Sequence of chain 1.F:
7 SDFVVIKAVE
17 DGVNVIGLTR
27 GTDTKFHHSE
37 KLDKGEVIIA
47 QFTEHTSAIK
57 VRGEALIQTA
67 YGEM

Binding-site contacts:
Ligand atom CZ2 contacts residue THR52 of chain 2.A at 3.9 Å.
Ligand atom CZ2 contacts residue ILE55 of chain 2.A at 3.9 Å (hydrophobic).
Ligand atom CE2 contacts residue ALA46 of chain 2.A at 4.0 Å (hydrophobic).
Ligand atom CB contacts residue THR30 of chain 1.F at 3.4 Å.
Ligand atom CA contacts residue SER53 of chain 1.F at 3.9 Å.
Ligand atom N contacts residue GLY27 of chain 1.F at 3.0 Å (h-bond).
Ligand atom NE1 contacts residue THR49 of chain 2.A at 3.9 Å.
Ligand atom CB contacts residue SER53 of chain 1.F at 3.4 Å.
Ligand atom C contacts residue GLY27 of chain 1.F at 3.4 Å.
Ligand atom CZ3 contacts residue HIS34 of chain 2.A at 4.0 Å.
Ligand atom C contacts residue THR49 of chain 2.A at 3.6 Å.
Ligand atom CA contacts residue THR25 of chain 1.F at 3.6 Å.
Ligand atom CD1 contacts residue GLN47 of chain 2.A at 3.7 Å.
Ligand atom O contacts residue SER53 of chain 1.F at 3.1 Å (h-bond).
Ligand atom O contacts residue GLY27 of chain 1.F at 3.0 Å (h-bond).
Ligand atom O contacts residue THR25 of chain 1.F at 4.0 Å.
Ligand atom NE1 contacts residue GLN47 of chain 2.A at 2.9 Å (h-bond).
Ligand atom N contacts residue ASP29 of chain 1.F at 2.7 Å (salt-bridge).
Ligand atom CE2 contacts residue GLN47 of chain 2.A at 3.9 Å.
Ligand atom CD2 contacts residue THR52 of chain 2.A at 4.0 Å.
Ligand atom CZ3 contacts residue GLY23 of chain 2.A at 3.6 Å.
Ligand atom O contacts residue THR49 of chain 2.A at 3.7 Å.
Ligand atom CD1 contacts residue THR49 of chain 2.A at 3.6 Å.
Ligand atom CE3 contacts residue HIS34 of chain 2.A at 4.0 Å.
Ligand atom N contacts residue THR25 of chain 1.F at 2.8 Å (h-bond).
Ligand atom OXT contacts residue THR49 of chain 2.A at 2.6 Å (h-bond).
Ligand atom C contacts residue SER53 of chain 1.F at 3.5 Å.
Ligand atom OXT contacts residue THR52 of chain 2.A at 3.1 Å (h-bond).
Ligand atom NE1 contacts residue ALA46 of chain 2.A at 4.0 Å.
Ligand atom CA contacts residue THR30 of chain 1.F at 3.3 Å.
Ligand atom CH2 contacts residue GLY23 of chain 2.A at 3.5 Å.
Ligand atom N contacts residue ARG26 of chain 1.F at 3.9 Å.
Ligand atom CZ2 contacts residue ALA46 of chain 2.A at 3.7 Å (hydrophobic).
Ligand atom CE2 contacts residue THR52 of chain 2.A at 4.0 Å.
Ligand atom CD1 contacts residue SER53 of chain 1.F at 3.2 Å.
Ligand atom CA contacts residue GLY27 of chain 1.F at 3.6 Å.
Ligand atom O contacts residue ARG26 of chain 1.F at 3.2 Å.
Ligand atom CG contacts residue SER53 of chain 1.F at 3.7 Å.
Ligand atom N contacts residue THR30 of chain 1.F at 3.0 Å (h-bond).
Ligand atom CB contacts residue THR25 of chain 1.F at 3.5 Å.

Sequence of chain 2.A:
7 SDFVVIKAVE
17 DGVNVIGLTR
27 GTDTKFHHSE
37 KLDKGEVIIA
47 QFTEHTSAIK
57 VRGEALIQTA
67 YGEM

A protein and the small-molecule ligand that binds it are described below.
Small molecule (SMILES): N[C@@H](Cc1c[nH]c2ccccc12)C(=O)O